This small molecule binds to this protein.
Small molecule (SMILES): CCCCCO

Binding-site contacts:
Ligand atom CAD contacts residue LEU128 of chain 1.A at 3.8 Å (hydrophobic).
Ligand atom CAA contacts residue LEU66 of chain 1.A at 4.2 Å (hydrophobic).
Ligand atom OAB contacts residue LEU128 of chain 1.A at 3.6 Å.
Ligand atom CAD contacts residue LEU117 of chain 1.A at 3.8 Å (hydrophobic).
Ligand atom OAB contacts residue TYR132 of chain 1.A at 2.7 Å (h-bond).
Ligand atom CAD contacts residue TYR132 of chain 1.A at 3.6 Å (hydrophobic).
Ligand atom CAA contacts residue ILE57 of chain 1.A at 3.8 Å (hydrophobic).
Ligand atom CAF contacts residue TYR132 of chain 1.A at 3.6 Å (hydrophobic).
Ligand atom CAC contacts residue PHE102 of chain 1.A at 4.2 Å (hydrophobic).
Ligand atom CAD contacts residue ALA115 of chain 1.A at 4.0 Å (hydrophobic).
Ligand atom CAE contacts residue TYR132 of chain 1.A at 4.0 Å (hydrophobic).
Ligand atom CAE contacts residue PHE102 of chain 1.A at 4.2 Å (hydrophobic).
Ligand atom CAF contacts residue LEU117 of chain 1.A at 4.5 Å (hydrophobic).
Ligand atom CAC contacts residue LEU66 of chain 1.A at 4.1 Å (hydrophobic).
Ligand atom OAB contacts residue ALA115 of chain 1.A at 3.5 Å.
Ligand atom CAA contacts residue LEU113 of chain 1.A at 4.5 Å (hydrophobic).
Ligand atom CAE contacts residue ALA115 of chain 1.A at 3.6 Å (hydrophobic).
Ligand atom OAB contacts residue GLY130 of chain 1.A at 4.0 Å.
Ligand atom CAA contacts residue PHE102 of chain 1.A at 4.0 Å (hydrophobic).
Ligand atom CAF contacts residue ALA115 of chain 1.A at 4.4 Å (hydrophobic).

Sequence of chain 1.A:
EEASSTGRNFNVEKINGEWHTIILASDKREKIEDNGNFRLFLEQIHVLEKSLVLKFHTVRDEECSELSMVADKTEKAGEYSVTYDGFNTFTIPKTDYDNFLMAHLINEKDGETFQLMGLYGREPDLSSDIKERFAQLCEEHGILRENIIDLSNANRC